This protein binds this small molecule.
Small molecule (SMILES): CC[N+](C)(CC)CCC[n+]1c(-c2ccccc2)c2cc(N)ccc2c2ccc(N)cc21

Sequence of chain 1.A:
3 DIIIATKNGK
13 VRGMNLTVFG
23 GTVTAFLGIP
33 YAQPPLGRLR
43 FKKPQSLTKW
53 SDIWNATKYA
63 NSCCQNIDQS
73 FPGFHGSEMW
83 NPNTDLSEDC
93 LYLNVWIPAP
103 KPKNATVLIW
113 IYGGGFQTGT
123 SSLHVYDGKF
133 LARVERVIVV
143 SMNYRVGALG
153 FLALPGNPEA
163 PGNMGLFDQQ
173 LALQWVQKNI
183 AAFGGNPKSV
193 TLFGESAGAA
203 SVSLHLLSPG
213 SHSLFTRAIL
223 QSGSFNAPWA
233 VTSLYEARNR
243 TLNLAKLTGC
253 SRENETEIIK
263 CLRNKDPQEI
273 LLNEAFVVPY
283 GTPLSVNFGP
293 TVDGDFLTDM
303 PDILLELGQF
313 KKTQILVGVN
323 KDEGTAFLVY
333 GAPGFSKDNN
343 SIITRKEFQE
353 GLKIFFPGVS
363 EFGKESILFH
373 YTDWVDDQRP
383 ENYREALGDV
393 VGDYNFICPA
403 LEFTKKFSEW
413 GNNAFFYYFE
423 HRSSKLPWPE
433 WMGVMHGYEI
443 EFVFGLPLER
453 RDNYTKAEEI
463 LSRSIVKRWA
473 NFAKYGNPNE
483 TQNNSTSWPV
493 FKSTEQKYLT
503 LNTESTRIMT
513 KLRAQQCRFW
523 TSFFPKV

Binding-site contacts:
Ligand atom C21 contacts residue SER287 of chain 1.A at 3.6 Å.
Ligand atom C43 contacts residue HIS438 of chain 1.A at 3.5 Å.
Ligand atom C43 contacts residue SER198 of chain 1.A at 4.0 Å.
Ligand atom C17 contacts residue PRO285 of chain 1.A at 3.7 Å (hydrophobic).
Ligand atom C41 contacts residue HIS438 of chain 1.A at 3.9 Å.
Ligand atom C28 contacts residue GLY117 of chain 1.A at 3.6 Å.
Ligand atom C48 contacts residue TYR128 of chain 1.A at 3.3 Å (hydrophobic).
Ligand atom N37 contacts residue PHE398 of chain 1.A at 3.5 Å.
Ligand atom N37 contacts residue TRP231 of chain 1.A at 3.3 Å.
Ligand atom C26 contacts residue GLY117 of chain 1.A at 3.9 Å.
Ligand atom C29 contacts residue GLY117 of chain 1.A at 3.6 Å.
Ligand atom C29 contacts residue LEU286 of chain 1.A at 4.0 Å (hydrophobic).
Ligand atom C42 contacts residue GLY116 of chain 1.A at 3.6 Å.
Ligand atom C24 contacts residue GLY117 of chain 1.A at 3.8 Å.
Ligand atom C32 contacts residue TYR332 of chain 1.A at 3.6 Å (hydrophobic).
Ligand atom C27 contacts residue GLY117 of chain 1.A at 3.8 Å.
Ligand atom C42 contacts residue SER198 of chain 1.A at 4.0 Å.
Ligand atom C21 contacts residue PRO285 of chain 1.A at 3.8 Å (hydrophobic).
Ligand atom C29 contacts residue VAL288 of chain 1.A at 4.1 Å (hydrophobic).
Ligand atom C16 contacts residue SER287 of chain 1.A at 3.4 Å.
Ligand atom C16 contacts residue PRO285 of chain 1.A at 3.5 Å (hydrophobic).
Ligand atom C44 contacts residue TRP82 of chain 1.A at 3.5 Å (hydrophobic).
Ligand atom C25 contacts residue GLY117 of chain 1.A at 3.7 Å.
Ligand atom C27 contacts residue SER198 of chain 1.A at 3.9 Å.
Ligand atom C48 contacts residue TRP82 of chain 1.A at 3.6 Å (hydrophobic).
Ligand atom C18 contacts residue PRO285 of chain 1.A at 4.1 Å (hydrophobic).
Ligand atom C35 contacts residue THR120 of chain 1.A at 3.6 Å.
Ligand atom C27 contacts residue LEU286 of chain 1.A at 3.8 Å (hydrophobic).
Ligand atom C48 contacts residue GLU197 of chain 1.A at 3.3 Å.
Ligand atom C28 contacts residue TRP231 of chain 1.A at 4.1 Å (hydrophobic).
Ligand atom C26 contacts residue SER198 of chain 1.A at 3.5 Å.
Ligand atom C42 contacts residue HIS438 of chain 1.A at 4.0 Å.
Ligand atom C33 contacts residue TYR332 of chain 1.A at 3.9 Å (hydrophobic).
Ligand atom C47 contacts residue TRP82 of chain 1.A at 3.5 Å (hydrophobic).
Ligand atom C33 contacts residue ASP70 of chain 1.A at 3.8 Å.
Ligand atom C46 contacts residue TYR128 of chain 1.A at 4.1 Å (hydrophobic).
Ligand atom C45 contacts residue TRP82 of chain 1.A at 3.6 Å (hydrophobic).
Ligand atom C46 contacts residue GLY116 of chain 1.A at 3.7 Å.
Ligand atom N37 contacts residue SER198 of chain 1.A at 3.1 Å (h-bond).
Ligand atom C28 contacts residue LEU286 of chain 1.A at 3.6 Å (hydrophobic).